This protein binds this small molecule.
Small molecule (SMILES): CC(=O)N[C@H]1[C@H](O[C@H]2[C@H](O)[C@@H](NC(C)=O)CO[C@@H]2CO)O[C@H](CO)[C@@H](O)[C@@H]1O

Sequence of chain 1.B:
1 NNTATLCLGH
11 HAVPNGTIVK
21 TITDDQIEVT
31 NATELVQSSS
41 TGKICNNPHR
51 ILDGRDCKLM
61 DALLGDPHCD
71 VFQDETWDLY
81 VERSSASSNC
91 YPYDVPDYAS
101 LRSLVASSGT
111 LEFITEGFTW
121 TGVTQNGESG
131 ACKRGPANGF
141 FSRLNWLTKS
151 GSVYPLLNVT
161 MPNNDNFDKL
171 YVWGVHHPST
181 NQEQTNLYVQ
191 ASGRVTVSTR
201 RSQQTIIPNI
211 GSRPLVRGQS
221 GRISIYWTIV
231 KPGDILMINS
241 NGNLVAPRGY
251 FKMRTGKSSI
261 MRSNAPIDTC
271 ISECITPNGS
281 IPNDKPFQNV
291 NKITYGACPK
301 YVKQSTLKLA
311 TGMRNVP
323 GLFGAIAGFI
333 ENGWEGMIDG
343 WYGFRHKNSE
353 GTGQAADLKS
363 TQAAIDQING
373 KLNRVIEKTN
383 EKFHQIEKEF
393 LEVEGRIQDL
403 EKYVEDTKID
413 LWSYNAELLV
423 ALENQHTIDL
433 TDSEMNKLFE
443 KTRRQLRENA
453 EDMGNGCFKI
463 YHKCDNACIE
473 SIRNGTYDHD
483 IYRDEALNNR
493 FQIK

Binding-site contacts:
Ligand atom O7 contacts residue LEU215 of chain 1.B at 2.9 Å (h-bond).
Ligand atom C8 contacts residue ILE235 of chain 1.C at 3.3 Å (hydrophobic).
Ligand atom C6 contacts residue MET237 of chain 1.C at 4.0 Å (hydrophobic).
Ligand atom C8 contacts residue MET237 of chain 1.C at 3.5 Å (hydrophobic).
Ligand atom N2 contacts residue ASN158 of chain 1.C at 2.8 Å (h-bond).
Ligand atom O5 contacts residue ASN158 of chain 1.C at 2.4 Å (h-bond).
Ligand atom C4 contacts residue LEU215 of chain 1.B at 4.1 Å (hydrophobic).
Ligand atom C7 contacts residue MET237 of chain 1.C at 3.9 Å (hydrophobic).
Ligand atom C8 contacts residue THR160 of chain 1.C at 4.3 Å.
Ligand atom C8 contacts residue THR180 of chain 1.B at 4.1 Å.
Ligand atom O7 contacts residue PRO214 of chain 1.B at 3.7 Å.
Ligand atom O6 contacts residue THR160 of chain 1.C at 4.0 Å.
Ligand atom C6 contacts residue THR160 of chain 1.C at 4.1 Å.
Ligand atom C5 contacts residue MET237 of chain 1.C at 4.1 Å (hydrophobic).
Ligand atom O3 contacts residue LEU215 of chain 1.B at 4.0 Å.
Ligand atom C8 contacts residue SER212 of chain 1.B at 3.6 Å.
Ligand atom C5 contacts residue ASN158 of chain 1.C at 3.6 Å.
Ligand atom C8 contacts residue ASN158 of chain 1.C at 4.5 Å.
Ligand atom C7 contacts residue LEU215 of chain 1.B at 3.9 Å (hydrophobic).
Ligand atom C7 contacts residue SER212 of chain 1.B at 3.9 Å.
Ligand atom O7 contacts residue MET237 of chain 1.C at 3.8 Å.
Ligand atom C7 contacts residue PRO214 of chain 1.B at 4.4 Å (hydrophobic).
Ligand atom C2 contacts residue SER212 of chain 1.B at 4.1 Å.
Ligand atom C3 contacts residue LEU215 of chain 1.B at 4.4 Å (hydrophobic).
Ligand atom N2 contacts residue SER212 of chain 1.B at 3.1 Å (h-bond).
Ligand atom C4 contacts residue ASN158 of chain 1.C at 4.2 Å.
Ligand atom C1 contacts residue SER212 of chain 1.B at 4.1 Å.
Ligand atom C8 contacts residue PRO214 of chain 1.B at 4.4 Å (hydrophobic).
Ligand atom O7 contacts residue ARG213 of chain 1.B at 4.4 Å.
Ligand atom O7 contacts residue ASN158 of chain 1.C at 3.5 Å (h-bond).
Ligand atom C2 contacts residue ASN158 of chain 1.C at 2.4 Å.
Ligand atom C3 contacts residue ASN158 of chain 1.C at 3.8 Å.
Ligand atom C2 contacts residue LEU215 of chain 1.B at 4.5 Å (hydrophobic).
Ligand atom C7 contacts residue ASN158 of chain 1.C at 3.4 Å.
Ligand atom C1 contacts residue ASN158 of chain 1.C at 1.4 Å.

Sequence of chain 1.C:
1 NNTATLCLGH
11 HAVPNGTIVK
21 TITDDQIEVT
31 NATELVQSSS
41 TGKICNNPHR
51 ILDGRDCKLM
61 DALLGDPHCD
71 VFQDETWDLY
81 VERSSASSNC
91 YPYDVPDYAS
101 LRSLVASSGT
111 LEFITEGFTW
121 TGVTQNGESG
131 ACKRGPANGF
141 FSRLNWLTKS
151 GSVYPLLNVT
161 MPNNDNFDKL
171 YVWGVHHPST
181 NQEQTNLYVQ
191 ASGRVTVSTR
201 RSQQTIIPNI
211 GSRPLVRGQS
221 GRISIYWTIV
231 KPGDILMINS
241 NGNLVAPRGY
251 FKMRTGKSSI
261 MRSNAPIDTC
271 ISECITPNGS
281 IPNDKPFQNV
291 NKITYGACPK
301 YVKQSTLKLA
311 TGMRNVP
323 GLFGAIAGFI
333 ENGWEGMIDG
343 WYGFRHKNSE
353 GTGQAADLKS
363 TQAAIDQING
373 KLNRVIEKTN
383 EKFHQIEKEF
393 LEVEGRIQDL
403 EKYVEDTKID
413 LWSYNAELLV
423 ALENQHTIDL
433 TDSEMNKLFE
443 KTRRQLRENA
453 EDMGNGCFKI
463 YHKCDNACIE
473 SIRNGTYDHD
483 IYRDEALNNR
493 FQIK